Binding-site contacts:
Ligand atom O5 contacts residue ASN35 of chain 1.A at 2.4 Å (h-bond).
Ligand atom O6 contacts residue THR37 of chain 1.A at 3.6 Å.
Ligand atom C7 contacts residue ASN35 of chain 1.A at 3.2 Å.
Ligand atom C5 contacts residue ASN35 of chain 1.A at 3.7 Å.
Ligand atom O5 contacts residue ALA38 of chain 1.A at 3.5 Å.
Ligand atom O5 contacts residue THR37 of chain 1.A at 4.3 Å.
Ligand atom N2 contacts residue ASN35 of chain 1.A at 2.8 Å (h-bond).
Ligand atom C1 contacts residue THR37 of chain 1.A at 4.3 Å.
Ligand atom C5 contacts residue ALA38 of chain 1.A at 4.2 Å (hydrophobic).
Ligand atom C1 contacts residue ASN35 of chain 1.A at 1.4 Å.
Ligand atom C2 contacts residue ASN35 of chain 1.A at 2.4 Å.
Ligand atom C6 contacts residue ALA38 of chain 1.A at 3.9 Å (hydrophobic).
Ligand atom O7 contacts residue ASN35 of chain 1.A at 3.7 Å.
Ligand atom O6 contacts residue ALA38 of chain 1.A at 3.9 Å.
Ligand atom C1 contacts residue ALA38 of chain 1.A at 4.4 Å (hydrophobic).
Ligand atom C4 contacts residue ASN35 of chain 1.A at 4.3 Å.
Ligand atom C8 contacts residue ASN35 of chain 1.A at 4.0 Å.
Ligand atom C6 contacts residue THR37 of chain 1.A at 4.4 Å.
Ligand atom O6 contacts residue THR41 of chain 1.A at 3.2 Å (h-bond).
Ligand atom C5 contacts residue THR37 of chain 1.A at 4.0 Å.
Ligand atom C3 contacts residue ASN35 of chain 1.A at 3.8 Å.

Sequence of chain 1.A:
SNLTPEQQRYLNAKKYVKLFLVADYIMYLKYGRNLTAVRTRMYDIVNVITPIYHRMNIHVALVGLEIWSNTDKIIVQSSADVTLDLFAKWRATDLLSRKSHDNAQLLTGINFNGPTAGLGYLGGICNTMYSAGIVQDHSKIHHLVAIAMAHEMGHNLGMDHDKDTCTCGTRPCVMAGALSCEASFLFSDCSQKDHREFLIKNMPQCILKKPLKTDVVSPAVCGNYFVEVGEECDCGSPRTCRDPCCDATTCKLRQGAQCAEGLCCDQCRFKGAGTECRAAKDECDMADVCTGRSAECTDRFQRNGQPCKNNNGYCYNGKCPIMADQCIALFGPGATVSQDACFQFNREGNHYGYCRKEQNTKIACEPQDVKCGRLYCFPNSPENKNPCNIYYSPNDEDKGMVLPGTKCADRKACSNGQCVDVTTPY

The protein below binds the small molecule below.
Small molecule (SMILES): CC(=O)N[C@H]1[C@H](O[C@H]2[C@H](O)[C@@H](NC(C)=O)CO[C@@H]2CO)O[C@H](CO)[C@@H](O)[C@@H]1O